Sequence of chain 1.G:
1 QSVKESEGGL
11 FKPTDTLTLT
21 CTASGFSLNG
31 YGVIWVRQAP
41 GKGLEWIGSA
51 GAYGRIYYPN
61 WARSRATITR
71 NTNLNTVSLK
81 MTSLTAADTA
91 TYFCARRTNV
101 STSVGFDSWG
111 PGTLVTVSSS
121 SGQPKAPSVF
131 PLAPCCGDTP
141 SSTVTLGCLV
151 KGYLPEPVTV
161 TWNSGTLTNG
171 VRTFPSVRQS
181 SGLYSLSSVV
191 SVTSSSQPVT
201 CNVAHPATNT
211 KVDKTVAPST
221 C

Sequence of chain 1.H:
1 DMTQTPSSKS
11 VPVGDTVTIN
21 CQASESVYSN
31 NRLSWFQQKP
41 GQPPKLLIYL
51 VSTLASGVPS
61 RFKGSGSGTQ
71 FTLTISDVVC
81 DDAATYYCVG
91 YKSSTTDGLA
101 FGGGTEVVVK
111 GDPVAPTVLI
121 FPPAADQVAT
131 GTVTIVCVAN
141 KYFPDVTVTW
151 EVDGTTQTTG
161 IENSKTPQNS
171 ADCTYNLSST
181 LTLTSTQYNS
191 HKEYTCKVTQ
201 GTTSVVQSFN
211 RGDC

This protein binds this small molecule.
Small molecule (SMILES): CC[C@H](C)[C@H](NC(=O)[C@@H](NC(=O)[C@@H](N)CC(N)=O)[C@@H](C)CC)C(=O)N[C@@H](Cn1nncc1P(=O)(O)O)C(=O)NCC(=O)N[C@@H](CO)C(=O)N[C@H](C=O)CC(=O)O

Binding-site contacts:
Ligand atom N contacts residue SER94 of chain 1.H at 3.1 Å (h-bond).
Ligand atom CG contacts residue GLY54 of chain 1.G at 3.6 Å.
Ligand atom ND2 contacts residue TYR91 of chain 1.H at 3.5 Å (h-bond).
Ligand atom O contacts residue TYR53 of chain 1.G at 3.0 Å.
Ligand atom CA contacts residue SER94 of chain 1.H at 3.5 Å.
Ligand atom CE1 contacts residue ARG97 of chain 1.G at 3.4 Å.
Ligand atom CG1 contacts residue THR95 of chain 1.H at 3.6 Å.
Ligand atom CD1 contacts residue TYR28 of chain 1.H at 3.6 Å (hydrophobic).
Ligand atom NE2 contacts residue SER103 of chain 1.G at 2.8 Å (h-bond).
Ligand atom N contacts residue TYR91 of chain 1.H at 3.4 Å (h-bond).
Ligand atom NE2 contacts residue TYR91 of chain 1.H at 3.2 Å (h-bond).
Ligand atom O4 contacts residue TYR57 of chain 1.G at 3.6 Å.
Ligand atom CD1 contacts residue TYR91 of chain 1.H at 3.6 Å (hydrophobic).
Ligand atom O2 contacts residue GLY51 of chain 1.G at 3.2 Å.
Ligand atom P contacts residue SER94 of chain 1.H at 3.4 Å.
Ligand atom NG contacts residue VAL100 of chain 1.G at 3.6 Å.
Ligand atom O2 contacts residue ALA52 of chain 1.G at 2.7 Å (h-bond).
Ligand atom O3 contacts residue ARG97 of chain 1.G at 3.1 Å (salt-bridge).
Ligand atom CE1 contacts residue SER103 of chain 1.G at 3.7 Å.
Ligand atom O2 contacts residue ARG97 of chain 1.G at 2.6 Å (salt-bridge).
Ligand atom CD1 contacts residue SER94 of chain 1.H at 3.4 Å.
Ligand atom O4 contacts residue GLY51 of chain 1.G at 3.4 Å.
Ligand atom OD1 contacts residue GLY54 of chain 1.G at 2.9 Å.
Ligand atom CA contacts residue TYR53 of chain 1.G at 3.3 Å (hydrophobic).
Ligand atom CB contacts residue VAL100 of chain 1.G at 3.6 Å (hydrophobic).
Ligand atom N contacts residue ARG55 of chain 1.G at 3.4 Å.
Ligand atom O contacts residue ARG55 of chain 1.G at 3.2 Å (salt-bridge).
Ligand atom OD2 contacts residue GLY54 of chain 1.G at 3.4 Å.
Ligand atom CD1 contacts residue LYS92 of chain 1.H at 3.3 Å.
Ligand atom O3 contacts residue TYR57 of chain 1.G at 2.5 Å (h-bond).
Ligand atom P contacts residue GLY51 of chain 1.G at 3.7 Å.
Ligand atom O contacts residue TYR53 of chain 1.G at 3.1 Å.
Ligand atom OD1 contacts residue ARG55 of chain 1.G at 3.1 Å (salt-bridge).
Ligand atom O4 contacts residue SER94 of chain 1.H at 2.6 Å (h-bond).
Ligand atom O contacts residue SER94 of chain 1.H at 3.0 Å (h-bond).
Ligand atom O contacts residue ARG55 of chain 1.G at 3.5 Å.
Ligand atom CA contacts residue TYR91 of chain 1.H at 3.6 Å (hydrophobic).
Ligand atom P contacts residue TYR57 of chain 1.G at 3.6 Å.
Ligand atom P contacts residue ARG97 of chain 1.G at 3.5 Å.
Ligand atom CE1 contacts residue TYR91 of chain 1.H at 3.3 Å (hydrophobic).